Binding-site contacts:
Ligand atom C4 contacts residue ASP24 of chain 1.A at 3.8 Å.
Ligand atom N contacts residue TRP21 of chain 1.A at 3.8 Å.
Ligand atom F1 contacts residue TRP10 of chain 1.A at 3.3 Å.
Ligand atom S contacts residue TRP10 of chain 1.A at 4.3 Å.
Ligand atom F1 contacts residue ASP24 of chain 1.A at 4.4 Å.
Ligand atom F2 contacts residue LYS23 of chain 1.A at 3.8 Å.
Ligand atom F3 contacts residue HIS15 of chain 1.A at 3.5 Å.
Ligand atom F1 contacts residue HIS9 of chain 1.A at 3.1 Å.
Ligand atom N contacts residue ASP24 of chain 1.A at 2.7 Å (salt-bridge).
Ligand atom S contacts residue ASP24 of chain 1.A at 3.5 Å (salt-bridge).
Ligand atom O1 contacts residue TRP10 of chain 1.A at 4.0 Å.
Ligand atom F2 contacts residue HIS20 of chain 1.A at 3.2 Å.
Ligand atom F contacts residue HIS9 of chain 1.A at 3.0 Å.
Ligand atom C5 contacts residue HIS15 of chain 1.A at 4.2 Å.
Ligand atom C5 contacts residue ASP24 of chain 1.A at 4.3 Å.
Ligand atom S contacts residue HIS20 of chain 1.A at 4.0 Å.
Ligand atom N contacts residue HIS20 of chain 1.A at 3.0 Å (h-bond).
Ligand atom O1 contacts residue TRP21 of chain 1.A at 3.3 Å.
Ligand atom C2 contacts residue HIS9 of chain 1.A at 4.0 Å.
Ligand atom C6 contacts residue HIS15 of chain 1.A at 4.0 Å.
Ligand atom C3 contacts residue HIS9 of chain 1.A at 3.9 Å.
Ligand atom C3 contacts residue TRP10 of chain 1.A at 4.2 Å (hydrophobic).
Ligand atom S contacts residue TRP21 of chain 1.A at 4.3 Å.
Ligand atom O1 contacts residue HIS20 of chain 1.A at 3.7 Å.
Ligand atom O contacts residue PHE25 of chain 1.A at 3.9 Å.
Ligand atom N contacts residue LYS23 of chain 1.A at 4.3 Å.
Ligand atom F2 contacts residue HIS15 of chain 1.A at 4.0 Å.
Ligand atom O contacts residue TRP10 of chain 1.A at 3.6 Å.
Ligand atom C3 contacts residue ASP24 of chain 1.A at 4.2 Å.
Ligand atom O1 contacts residue GLY17 of chain 1.A at 4.4 Å.
Ligand atom O1 contacts residue ASN16 of chain 1.A at 3.4 Å (h-bond).
Ligand atom C5 contacts residue HIS20 of chain 1.A at 4.4 Å.
Ligand atom O contacts residue ASP24 of chain 1.A at 3.5 Å (salt-bridge).

A protein and the small-molecule ligand that binds it are described below.
Small molecule (SMILES): Cc1c(F)c(F)c(S(N)(=O)=O)c(F)c1F

Sequence of chain 1.A:
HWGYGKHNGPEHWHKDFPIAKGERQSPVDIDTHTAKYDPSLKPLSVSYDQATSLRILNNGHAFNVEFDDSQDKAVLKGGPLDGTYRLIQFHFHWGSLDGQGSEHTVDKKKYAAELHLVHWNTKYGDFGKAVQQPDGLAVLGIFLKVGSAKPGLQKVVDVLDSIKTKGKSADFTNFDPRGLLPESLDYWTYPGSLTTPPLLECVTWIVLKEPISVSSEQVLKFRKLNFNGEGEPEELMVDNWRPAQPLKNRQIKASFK